Sequence of chain 1.LB:
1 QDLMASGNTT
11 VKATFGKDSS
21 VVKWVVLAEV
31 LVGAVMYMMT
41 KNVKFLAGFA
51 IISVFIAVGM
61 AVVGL

The protein below binds the small molecule below.
Small molecule (SMILES): CCOP(=O)(O)OC[C@H](O)CO

Sequence of chain 1.C:
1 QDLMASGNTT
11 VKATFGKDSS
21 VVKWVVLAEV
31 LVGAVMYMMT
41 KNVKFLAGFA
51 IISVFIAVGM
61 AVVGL

Sequence of chain 1.D:
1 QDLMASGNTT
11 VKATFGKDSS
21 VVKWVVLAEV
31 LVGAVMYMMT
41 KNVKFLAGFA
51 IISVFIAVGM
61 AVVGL

Binding-site contacts:
Ligand atom O1 contacts residue VAL43 of chain 1.LB at 3.1 Å (h-bond).
Ligand atom P1 contacts residue LYS44 of chain 1.LB at 4.0 Å.
Ligand atom C1 contacts residue VAL32 of chain 1.C at 4.0 Å (hydrophobic).
Ligand atom O3 contacts residue VAL32 of chain 1.C at 3.4 Å.
Ligand atom P1 contacts residue MET38 of chain 1.D at 3.9 Å.
Ligand atom C5 contacts residue LYS44 of chain 1.LB at 4.4 Å.
Ligand atom C2 contacts residue VAL32 of chain 1.C at 3.7 Å (hydrophobic).
Ligand atom O5 contacts residue LYS44 of chain 1.LB at 3.3 Å.
Ligand atom C3 contacts residue MET38 of chain 1.D at 3.9 Å (hydrophobic).
Ligand atom C3 contacts residue MET39 of chain 1.D at 3.5 Å (hydrophobic).
Ligand atom C1 contacts residue VAL35 of chain 1.C at 4.1 Å (hydrophobic).
Ligand atom O4 contacts residue MET38 of chain 1.D at 4.1 Å.
Ligand atom C2 contacts residue VAL43 of chain 1.LB at 3.3 Å (hydrophobic).
Ligand atom C1 contacts residue VAL43 of chain 1.LB at 4.0 Å (hydrophobic).
Ligand atom C4 contacts residue MET39 of chain 1.D at 4.1 Å (hydrophobic).
Ligand atom O4 contacts residue LYS44 of chain 1.LB at 4.4 Å.
Ligand atom O1 contacts residue LYS44 of chain 1.LB at 3.6 Å.
Ligand atom C2 contacts residue LYS44 of chain 1.LB at 4.4 Å.
Ligand atom O3 contacts residue MET38 of chain 1.D at 2.8 Å (h-bond).
Ligand atom O2 contacts residue LYS44 of chain 1.LB at 3.3 Å.
Ligand atom O5 contacts residue MET39 of chain 1.D at 3.4 Å (h-bond).
Ligand atom C4 contacts residue LYS44 of chain 1.LB at 4.5 Å.
Ligand atom O3 contacts residue MET39 of chain 1.D at 4.4 Å.
Ligand atom O2 contacts residue MET39 of chain 1.D at 3.7 Å.
Ligand atom O2 contacts residue MET38 of chain 1.D at 4.1 Å.